Sequence of chain 49.D:
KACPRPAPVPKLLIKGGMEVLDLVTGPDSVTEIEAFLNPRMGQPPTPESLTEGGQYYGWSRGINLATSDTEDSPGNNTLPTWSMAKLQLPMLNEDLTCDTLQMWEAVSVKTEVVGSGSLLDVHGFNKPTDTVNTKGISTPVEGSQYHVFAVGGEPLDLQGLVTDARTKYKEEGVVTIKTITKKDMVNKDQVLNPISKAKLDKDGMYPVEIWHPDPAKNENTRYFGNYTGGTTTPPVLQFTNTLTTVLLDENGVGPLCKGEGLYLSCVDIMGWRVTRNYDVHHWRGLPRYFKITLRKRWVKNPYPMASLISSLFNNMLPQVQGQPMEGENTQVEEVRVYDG

This small molecule binds to this protein.
Small molecule (SMILES): CC(=O)N[C@@H]1[C@@H](O[C@@H]2O[C@H](CO)[C@H](O)[C@H](O[C@]3(C(=O)O)C[C@H](O)[C@@H](NC(C)=O)[C@H]([C@H](O)[C@H](O)CO)O3)[C@H]2O)[C@H](O)[C@@H](CO[C@]2(C(=O)O)C[C@H](O)[C@@H](NC(C)=O)[C@H]([C@H](O)[C@H](O)CO)O2)O[C@H]1O

Binding-site contacts:
Ligand atom O1A contacts residue ARG77 of chain 49.D at 2.7 Å (salt-bridge).
Ligand atom O1A contacts residue LYS186 of chain 49.D at 4.3 Å.
Ligand atom C2 contacts residue GLY78 of chain 49.D at 4.2 Å.
Ligand atom C3 contacts residue ARG77 of chain 49.D at 3.3 Å.
Ligand atom O3 contacts residue GLY78 of chain 49.D at 3.7 Å.
Ligand atom C10 contacts residue TYR72 of chain 49.D at 4.0 Å (hydrophobic).
Ligand atom C6 contacts residue ASN93 of chain 49.D at 3.4 Å.
Ligand atom O1A contacts residue TYR72 of chain 49.D at 3.4 Å.
Ligand atom C1 contacts residue ARG77 of chain 49.D at 3.1 Å.
Ligand atom C8 contacts residue ARG77 of chain 49.D at 4.2 Å.
Ligand atom O4 contacts residue THR291 of chain 49.D at 3.9 Å.
Ligand atom O1B contacts residue ARG77 of chain 49.D at 2.4 Å (salt-bridge).
Ligand atom C11 contacts residue TYR72 of chain 49.D at 4.2 Å (hydrophobic).
Ligand atom C6 contacts residue ASN80 of chain 49.D at 4.3 Å.
Ligand atom O1B contacts residue TYR72 of chain 49.D at 4.0 Å.
Ligand atom O4 contacts residue TYR72 of chain 49.D at 3.7 Å.
Ligand atom C4 contacts residue HIS298 of chain 49.D at 3.7 Å.
Ligand atom O4 contacts residue ARG77 of chain 49.D at 4.2 Å.
Ligand atom C2 contacts residue ARG77 of chain 49.D at 4.0 Å.
Ligand atom N5 contacts residue TYR72 of chain 49.D at 2.9 Å (h-bond).
Ligand atom C3 contacts residue HIS298 of chain 49.D at 3.8 Å.
Ligand atom C3 contacts residue VAL296 of chain 49.D at 3.6 Å (hydrophobic).
Ligand atom O4 contacts residue VAL296 of chain 49.D at 3.9 Å.
Ligand atom O8 contacts residue ARG77 of chain 49.D at 3.5 Å (salt-bridge).
Ligand atom C4 contacts residue ARG77 of chain 49.D at 4.0 Å.
Ligand atom C4 contacts residue GLY78 of chain 49.D at 3.9 Å.
Ligand atom O4 contacts residue ASN80 of chain 49.D at 4.1 Å.
Ligand atom C3 contacts residue GLY78 of chain 49.D at 3.8 Å.
Ligand atom C6 contacts residue TYR72 of chain 49.D at 3.7 Å (hydrophobic).
Ligand atom O6 contacts residue ASN93 of chain 49.D at 3.6 Å (h-bond).
Ligand atom O4 contacts residue GLY78 of chain 49.D at 3.4 Å (h-bond).
Ligand atom C4 contacts residue TYR72 of chain 49.D at 3.4 Å (hydrophobic).
Ligand atom O4 contacts residue HIS298 of chain 49.D at 2.7 Å (h-bond).
Ligand atom O8 contacts residue TYR72 of chain 49.D at 3.4 Å (h-bond).
Ligand atom C4 contacts residue VAL296 of chain 49.D at 4.2 Å (hydrophobic).
Ligand atom C5 contacts residue TYR72 of chain 49.D at 3.5 Å (hydrophobic).
Ligand atom C5 contacts residue ASN93 of chain 49.D at 4.1 Å.
Ligand atom O1A contacts residue GLY78 of chain 49.D at 3.8 Å.
Ligand atom C1 contacts residue TYR72 of chain 49.D at 3.8 Å (hydrophobic).
Ligand atom C6 contacts residue THR94 of chain 49.D at 4.3 Å.

Sequence of chain 49.E:
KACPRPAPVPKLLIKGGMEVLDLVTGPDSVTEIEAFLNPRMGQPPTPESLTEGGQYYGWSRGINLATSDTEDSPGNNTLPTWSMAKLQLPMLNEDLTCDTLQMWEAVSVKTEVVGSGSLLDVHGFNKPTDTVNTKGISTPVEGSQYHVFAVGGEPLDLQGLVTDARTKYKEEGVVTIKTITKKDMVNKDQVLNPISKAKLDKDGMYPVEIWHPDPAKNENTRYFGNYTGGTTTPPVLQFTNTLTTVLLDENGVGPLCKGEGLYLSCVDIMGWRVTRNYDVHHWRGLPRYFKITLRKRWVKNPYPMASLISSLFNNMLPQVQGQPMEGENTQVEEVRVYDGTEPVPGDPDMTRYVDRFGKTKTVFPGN